Sequence of chain 1.B:
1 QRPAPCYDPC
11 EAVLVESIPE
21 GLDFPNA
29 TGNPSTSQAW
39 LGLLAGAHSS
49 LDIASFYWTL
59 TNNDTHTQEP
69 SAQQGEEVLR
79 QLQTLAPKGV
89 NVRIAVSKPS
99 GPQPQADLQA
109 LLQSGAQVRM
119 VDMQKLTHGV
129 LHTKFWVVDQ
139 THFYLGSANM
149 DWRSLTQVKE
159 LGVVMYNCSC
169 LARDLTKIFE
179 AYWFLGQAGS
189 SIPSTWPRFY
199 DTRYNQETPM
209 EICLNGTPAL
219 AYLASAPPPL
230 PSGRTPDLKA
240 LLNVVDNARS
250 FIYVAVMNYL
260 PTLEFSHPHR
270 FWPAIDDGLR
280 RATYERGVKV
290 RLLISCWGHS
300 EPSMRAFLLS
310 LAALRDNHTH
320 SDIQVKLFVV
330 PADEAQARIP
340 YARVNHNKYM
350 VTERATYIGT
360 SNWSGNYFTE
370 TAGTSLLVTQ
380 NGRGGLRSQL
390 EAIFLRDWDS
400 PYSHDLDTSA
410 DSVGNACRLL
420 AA

Binding-site contacts:
Ligand atom C7 contacts residue TYR164 of chain 1.B at 4.0 Å (hydrophobic).
Ligand atom C7 contacts residue ASN165 of chain 1.B at 3.6 Å.
Ligand atom O7 contacts residue ASN165 of chain 1.B at 3.9 Å.
Ligand atom C8 contacts residue GLU11 of chain 1.B at 4.3 Å.
Ligand atom N2 contacts residue ASN165 of chain 1.B at 2.9 Å (h-bond).
Ligand atom C8 contacts residue NAG1 of chain 1.F at 4.0 Å.
Ligand atom C8 contacts residue NAG2 of chain 1.F at 3.8 Å.
Ligand atom O7 contacts residue TYR164 of chain 1.B at 4.1 Å.
Ligand atom N2 contacts residue GLU11 of chain 1.B at 4.4 Å.
Ligand atom C4 contacts residue ASN165 of chain 1.B at 4.2 Å.
Ligand atom C8 contacts residue TYR164 of chain 1.B at 3.6 Å (hydrophobic).
Ligand atom C2 contacts residue ASN165 of chain 1.B at 2.5 Å.
Ligand atom C5 contacts residue ASN165 of chain 1.B at 3.6 Å.
Ligand atom O5 contacts residue ASN165 of chain 1.B at 2.3 Å (h-bond).
Ligand atom C3 contacts residue ASN165 of chain 1.B at 3.8 Å.
Ligand atom C1 contacts residue ASN165 of chain 1.B at 1.4 Å.

The small molecule below binds the protein below.
Small molecule (SMILES): CC(=O)N[C@H]1[C@H](O[C@H]2[C@H](O)[C@@H](NC(C)=O)CO[C@@H]2CO)O[C@H](CO)[C@@H](O)[C@@H]1O